Binding-site contacts:
Ligand atom C2 contacts residue PRO73 of chain 1.D at 4.2 Å (hydrophobic).
Ligand atom O5 contacts residue ASN98 of chain 1.D at 4.3 Å.
Ligand atom O1 contacts residue LYS76 of chain 1.D at 3.7 Å.
Ligand atom C4 contacts residue MET74 of chain 1.D at 3.4 Å (hydrophobic).
Ligand atom O6 contacts residue MET74 of chain 1.D at 3.0 Å (h-bond).
Ligand atom C7 contacts residue ASN98 of chain 1.D at 3.4 Å.
Ligand atom O3 contacts residue MET74 of chain 1.D at 4.2 Å.
Ligand atom O1 contacts residue ASN98 of chain 1.D at 2.5 Å (h-bond).
Ligand atom C1 contacts residue ASN98 of chain 1.D at 3.5 Å.
Ligand atom O3 contacts residue PRO73 of chain 1.D at 4.5 Å.
Ligand atom O5 contacts residue LYS76 of chain 1.D at 3.8 Å.
Ligand atom O4 contacts residue MET74 of chain 1.D at 3.6 Å.
Ligand atom C5 contacts residue NAG1 of chain 1.IA at 3.6 Å.
Ligand atom O7 contacts residue ASN98 of chain 1.D at 3.1 Å (h-bond).
Ligand atom C6 contacts residue LYS76 of chain 1.D at 4.5 Å.
Ligand atom O4 contacts residue NAG1 of chain 1.IA at 3.2 Å (h-bond).
Ligand atom C2 contacts residue ASN98 of chain 1.D at 3.5 Å.
Ligand atom O7 contacts residue PRO73 of chain 1.D at 3.8 Å.
Ligand atom O5 contacts residue MET74 of chain 1.D at 4.4 Å.
Ligand atom C8 contacts residue ASN98 of chain 1.D at 4.0 Å.
Ligand atom O6 contacts residue THR52 of chain 1.D at 3.6 Å.
Ligand atom C6 contacts residue MET74 of chain 1.D at 3.9 Å (hydrophobic).
Ligand atom C3 contacts residue MET74 of chain 1.D at 4.4 Å (hydrophobic).
Ligand atom C6 contacts residue NAG1 of chain 1.IA at 4.1 Å.
Ligand atom N2 contacts residue ASN98 of chain 1.D at 3.2 Å (h-bond).
Ligand atom O6 contacts residue LYS76 of chain 1.D at 4.0 Å.
Ligand atom C1 contacts residue LYS76 of chain 1.D at 4.3 Å.
Ligand atom C5 contacts residue MET74 of chain 1.D at 4.2 Å (hydrophobic).
Ligand atom C4 contacts residue NAG1 of chain 1.IA at 4.0 Å.

Sequence of chain 1.D:
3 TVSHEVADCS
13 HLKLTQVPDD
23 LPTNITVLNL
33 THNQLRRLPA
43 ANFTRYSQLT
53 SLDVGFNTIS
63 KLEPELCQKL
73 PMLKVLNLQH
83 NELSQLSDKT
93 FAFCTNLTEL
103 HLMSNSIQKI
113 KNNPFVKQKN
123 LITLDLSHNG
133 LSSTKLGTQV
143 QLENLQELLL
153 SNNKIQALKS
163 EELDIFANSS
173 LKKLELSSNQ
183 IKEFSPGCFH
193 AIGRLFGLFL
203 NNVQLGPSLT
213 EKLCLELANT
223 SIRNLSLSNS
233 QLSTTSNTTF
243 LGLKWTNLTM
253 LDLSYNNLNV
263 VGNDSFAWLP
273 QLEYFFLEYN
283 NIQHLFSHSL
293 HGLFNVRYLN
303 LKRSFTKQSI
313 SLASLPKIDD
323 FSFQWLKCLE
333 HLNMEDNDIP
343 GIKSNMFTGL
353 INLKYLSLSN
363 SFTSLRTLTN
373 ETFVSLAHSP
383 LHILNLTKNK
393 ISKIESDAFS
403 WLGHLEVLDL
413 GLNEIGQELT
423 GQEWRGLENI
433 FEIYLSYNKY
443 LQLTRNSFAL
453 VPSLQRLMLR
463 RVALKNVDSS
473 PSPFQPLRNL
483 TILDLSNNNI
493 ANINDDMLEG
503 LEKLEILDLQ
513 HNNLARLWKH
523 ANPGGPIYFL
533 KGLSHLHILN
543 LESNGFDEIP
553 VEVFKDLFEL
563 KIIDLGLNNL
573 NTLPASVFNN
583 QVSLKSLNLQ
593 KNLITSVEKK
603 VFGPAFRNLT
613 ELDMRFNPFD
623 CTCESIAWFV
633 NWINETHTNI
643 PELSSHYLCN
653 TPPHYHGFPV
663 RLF

The small molecule below binds the protein below.
Small molecule (SMILES): CC(=O)N[C@@H]1[C@@H](O)[C@H](O)[C@@H](CO)O[C@H]1O